Sequence of chain 1.B:
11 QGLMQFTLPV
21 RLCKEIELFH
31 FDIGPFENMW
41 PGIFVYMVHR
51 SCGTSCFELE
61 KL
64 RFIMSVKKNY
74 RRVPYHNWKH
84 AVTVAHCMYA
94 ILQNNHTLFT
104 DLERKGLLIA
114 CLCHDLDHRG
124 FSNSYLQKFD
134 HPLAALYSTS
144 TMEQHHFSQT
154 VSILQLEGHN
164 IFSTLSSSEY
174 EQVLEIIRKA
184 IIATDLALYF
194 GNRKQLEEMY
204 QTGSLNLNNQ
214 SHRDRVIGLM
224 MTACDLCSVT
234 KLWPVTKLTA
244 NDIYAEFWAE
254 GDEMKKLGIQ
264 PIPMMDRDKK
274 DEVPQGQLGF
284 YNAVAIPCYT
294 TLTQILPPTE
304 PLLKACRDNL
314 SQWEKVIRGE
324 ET

The protein below binds the small molecule below.
Small molecule (SMILES): Cn1ncc(NC(=O)c2nc(C3CC3)cnc2Nc2cncnc2)c1C(=O)NCC(C)(C)O

Binding-site contacts:
Ligand atom C25 contacts residue MET267 of chain 1.B at 3.9 Å (hydrophobic).
Ligand atom C20 contacts residue MET267 of chain 1.B at 3.6 Å (hydrophobic).
Ligand atom C15 contacts residue PHE250 of chain 1.B at 3.8 Å (hydrophobic).
Ligand atom N6 contacts residue THR239 of chain 1.B at 3.5 Å (h-bond).
Ligand atom C18 contacts residue LEU189 of chain 1.B at 3.8 Å (hydrophobic).
Ligand atom C1 contacts residue SER231 of chain 1.B at 3.8 Å.
Ligand atom N22 contacts residue MET267 of chain 1.B at 3.5 Å (h-bond).
Ligand atom C5 contacts residue VAL232 of chain 1.B at 3.8 Å (hydrophobic).
Ligand atom O27 contacts residue MET267 of chain 1.B at 3.7 Å.
Ligand atom C8 contacts residue PHE283 of chain 1.B at 3.8 Å (hydrophobic).
Ligand atom N2 contacts residue THR242 of chain 1.B at 3.5 Å.
Ligand atom C5 contacts residue GLN280 of chain 1.B at 3.2 Å.
Ligand atom C1 contacts residue THR239 of chain 1.B at 3.3 Å.
Ligand atom C21 contacts residue PHE283 of chain 1.B at 3.6 Å (hydrophobic).
Ligand atom C26 contacts residue PHE283 of chain 1.B at 3.6 Å (hydrophobic).
Ligand atom N23 contacts residue MET267 of chain 1.B at 3.9 Å.
Ligand atom O17 contacts residue PHE283 of chain 1.B at 3.8 Å.
Ligand atom C10 contacts residue ILE246 of chain 1.B at 3.2 Å (hydrophobic).
Ligand atom C21 contacts residue MET267 of chain 1.B at 3.4 Å (hydrophobic).
Ligand atom C20 contacts residue PHE283 of chain 1.B at 3.5 Å (hydrophobic).
Ligand atom N2 contacts residue SER231 of chain 1.B at 3.2 Å.
Ligand atom C26 contacts residue MET267 of chain 1.B at 3.7 Å (hydrophobic).
Ligand atom C10 contacts residue LEU229 of chain 1.B at 3.6 Å (hydrophobic).
Ligand atom C8 contacts residue ILE246 of chain 1.B at 3.6 Å (hydrophobic).
Ligand atom C24 contacts residue GLN280 of chain 1.B at 3.8 Å.
Ligand atom C1 contacts residue ALA243 of chain 1.B at 3.7 Å (hydrophobic).
Ligand atom N12 contacts residue PHE250 of chain 1.B at 3.8 Å.
Ligand atom N6 contacts residue ALA243 of chain 1.B at 3.5 Å.
Ligand atom N9 contacts residue ILE246 of chain 1.B at 3.3 Å.
Ligand atom N6 contacts residue GLN280 of chain 1.B at 3.9 Å.
Ligand atom N16 contacts residue PHE283 of chain 1.B at 3.5 Å.
Ligand atom N12 contacts residue PHE283 of chain 1.B at 3.6 Å.
Ligand atom O17 contacts residue GLN280 of chain 1.B at 2.9 Å (h-bond).
Ligand atom C15 contacts residue PHE283 of chain 1.B at 3.9 Å (hydrophobic).
Ligand atom C11 contacts residue ILE246 of chain 1.B at 3.6 Å (hydrophobic).
Ligand atom N23 contacts residue GLY279 of chain 1.B at 3.7 Å.
Ligand atom C24 contacts residue TYR247 of chain 1.B at 3.7 Å (hydrophobic).
Ligand atom C4 contacts residue VAL232 of chain 1.B at 3.8 Å (hydrophobic).
Ligand atom C32 contacts residue MET267 of chain 1.B at 3.6 Å (hydrophobic).
Ligand atom C13 contacts residue PHE283 of chain 1.B at 3.5 Å (hydrophobic).